A protein and the small-molecule ligand that binds it are described below.
Small molecule (SMILES): CC(=O)N[C@H]1[C@H](O[C@H]2[C@H](O)[C@@H](NC(C)=O)CO[C@@H]2CO)O[C@H](CO)[C@@H](O[C@@H]2O[C@H](CO)[C@@H](O)[C@H](O)[C@@H]2O)[C@@H]1O

Sequence of chain 1.C:
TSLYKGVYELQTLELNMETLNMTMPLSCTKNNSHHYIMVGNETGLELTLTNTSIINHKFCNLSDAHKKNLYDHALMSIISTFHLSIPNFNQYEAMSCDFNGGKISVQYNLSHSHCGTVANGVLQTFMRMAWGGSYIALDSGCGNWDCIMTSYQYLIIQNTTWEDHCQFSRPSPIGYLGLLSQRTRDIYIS

Binding-site contacts:
Ligand atom C3 contacts residue NAG1 of chain 1.EA at 4.3 Å.
Ligand atom C1 contacts residue ASN79 of chain 1.C at 1.5 Å.
Ligand atom O6 contacts residue ASN60 of chain 1.D at 4.2 Å.
Ligand atom O5 contacts residue THR77 of chain 1.C at 3.4 Å (h-bond).
Ligand atom O5 contacts residue ASN79 of chain 1.C at 2.4 Å (h-bond).
Ligand atom O4 contacts residue TRP24 of chain 1.D at 3.9 Å.
Ligand atom O2 contacts residue TRP24 of chain 1.D at 3.4 Å (h-bond).
Ligand atom C8 contacts residue GLY98 of chain 1.C at 4.2 Å.
Ligand atom N2 contacts residue NAG1 of chain 1.EA at 3.6 Å.
Ligand atom O5 contacts residue MET80 of chain 1.C at 3.9 Å.
Ligand atom C2 contacts residue ASN79 of chain 1.C at 2.5 Å.
Ligand atom O3 contacts residue NAG1 of chain 1.EA at 3.9 Å.
Ligand atom C2 contacts residue TRP24 of chain 1.D at 3.7 Å (hydrophobic).
Ligand atom C1 contacts residue GLU76 of chain 1.C at 3.7 Å.
Ligand atom C8 contacts residue ASN99 of chain 1.C at 3.6 Å.
Ligand atom C7 contacts residue NAG1 of chain 1.EA at 3.9 Å.
Ligand atom C5 contacts residue THR77 of chain 1.C at 4.4 Å.
Ligand atom C5 contacts residue MET80 of chain 1.C at 3.8 Å (hydrophobic).
Ligand atom O5 contacts residue GLU76 of chain 1.C at 3.9 Å.
Ligand atom O7 contacts residue GLU76 of chain 1.C at 4.0 Å.
Ligand atom O6 contacts residue THR77 of chain 1.C at 3.0 Å (h-bond).
Ligand atom O7 contacts residue ASN79 of chain 1.C at 3.9 Å.
Ligand atom C5 contacts residue TRP24 of chain 1.D at 4.2 Å (hydrophobic).
Ligand atom C8 contacts residue ILE64 of chain 1.D at 4.1 Å (hydrophobic).
Ligand atom C2 contacts residue GLU76 of chain 1.C at 3.9 Å.
Ligand atom C8 contacts residue MET80 of chain 1.C at 4.0 Å (hydrophobic).
Ligand atom O6 contacts residue MET80 of chain 1.C at 3.5 Å.
Ligand atom C7 contacts residue ASN79 of chain 1.C at 3.5 Å.
Ligand atom O6 contacts residue ILE64 of chain 1.D at 3.6 Å.
Ligand atom C6 contacts residue MET80 of chain 1.C at 4.2 Å (hydrophobic).
Ligand atom C6 contacts residue THR77 of chain 1.C at 3.8 Å.
Ligand atom C4 contacts residue ASN79 of chain 1.C at 4.3 Å.
Ligand atom C8 contacts residue ASN79 of chain 1.C at 4.2 Å.
Ligand atom C3 contacts residue ASN79 of chain 1.C at 3.9 Å.
Ligand atom C8 contacts residue NAG1 of chain 1.EA at 3.9 Å.
Ligand atom C6 contacts residue TRP24 of chain 1.D at 3.6 Å (hydrophobic).
Ligand atom C5 contacts residue ASN79 of chain 1.C at 3.8 Å.
Ligand atom C8 contacts residue TRP227 of chain 1.C at 3.5 Å (hydrophobic).
Ligand atom N2 contacts residue ASN79 of chain 1.C at 2.9 Å (h-bond).
Ligand atom C1 contacts residue MET80 of chain 1.C at 4.2 Å (hydrophobic).

Sequence of chain 1.D:
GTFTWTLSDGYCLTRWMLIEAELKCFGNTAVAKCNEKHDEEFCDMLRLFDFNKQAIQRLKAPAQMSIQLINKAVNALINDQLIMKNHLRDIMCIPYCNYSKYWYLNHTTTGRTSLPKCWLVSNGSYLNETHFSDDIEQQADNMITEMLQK